Binding-site contacts:
Ligand atom O1 contacts residue ASP86 of chain 1.A at 2.6 Å (salt-bridge).
Ligand atom C7 contacts residue ALA48 of chain 1.A at 3.7 Å (hydrophobic).
Ligand atom O3 contacts residue GLY90 of chain 1.A at 3.6 Å.
Ligand atom O1 contacts residue ALA48 of chain 1.A at 3.2 Å.
Ligand atom C7 contacts residue ILE89 of chain 1.A at 3.8 Å (hydrophobic).
Ligand atom O2 contacts residue VAL179 of chain 1.A at 3.3 Å.
Ligand atom C14 contacts residue ASN44 of chain 1.A at 3.7 Å.
Ligand atom C12 contacts residue ASN44 of chain 1.A at 3.9 Å.
Ligand atom C4 contacts residue ALA48 of chain 1.A at 3.8 Å (hydrophobic).
Ligand atom C8 contacts residue ASN44 of chain 1.A at 3.5 Å.
Ligand atom C6 contacts residue ALA48 of chain 1.A at 3.8 Å (hydrophobic).
Ligand atom C13 contacts residue ASN44 of chain 1.A at 3.5 Å.
Ligand atom C14 contacts residue THR177 of chain 1.A at 3.9 Å.
Ligand atom O3 contacts residue MET91 of chain 1.A at 3.3 Å.
Ligand atom CL1 contacts residue PHE131 of chain 1.A at 3.5 Å.
Ligand atom C2 contacts residue LYS51 of chain 1.A at 3.5 Å.
Ligand atom C5 contacts residue ALA48 of chain 1.A at 3.8 Å (hydrophobic).
Ligand atom C18 contacts residue LEU100 of chain 1.A at 3.7 Å (hydrophobic).
Ligand atom O2 contacts residue ASN44 of chain 1.A at 3.7 Å.
Ligand atom O1 contacts residue SER45 of chain 1.A at 3.7 Å.
Ligand atom C3 contacts residue LYS51 of chain 1.A at 3.8 Å.
Ligand atom C4 contacts residue ASP47 of chain 1.A at 3.7 Å.
Ligand atom O4 contacts residue ASN44 of chain 1.A at 3.5 Å.
Ligand atom C3 contacts residue ILE89 of chain 1.A at 3.5 Å (hydrophobic).
Ligand atom C7 contacts residue GLY90 of chain 1.A at 3.5 Å.
Ligand atom C11 contacts residue MET91 of chain 1.A at 3.6 Å (hydrophobic).
Ligand atom O1 contacts residue ASN44 of chain 1.A at 3.8 Å.
Ligand atom N1 contacts residue ALA48 of chain 1.A at 3.5 Å.
Ligand atom O2 contacts residue LEU41 of chain 1.A at 3.3 Å.
Ligand atom C15 contacts residue THR177 of chain 1.A at 3.6 Å.
Ligand atom C14 contacts residue ASP86 of chain 1.A at 3.5 Å.
Ligand atom C9 contacts residue MET91 of chain 1.A at 3.9 Å (hydrophobic).
Ligand atom O3 contacts residue THR177 of chain 1.A at 2.6 Å (h-bond).
Ligand atom C10 contacts residue THR177 of chain 1.A at 3.7 Å.
Ligand atom O1 contacts residue THR177 of chain 1.A at 3.6 Å.
Ligand atom C9 contacts residue THR177 of chain 1.A at 3.5 Å.
Ligand atom CL1 contacts residue ASN44 of chain 1.A at 3.6 Å.
Ligand atom C8 contacts residue ALA48 of chain 1.A at 3.7 Å (hydrophobic).
Ligand atom C15 contacts residue ASP86 of chain 1.A at 3.5 Å.
Ligand atom C18 contacts residue MET91 of chain 1.A at 3.8 Å (hydrophobic).

A protein and the small-molecule ligand that binds it are described below.
Small molecule (SMILES): CCNC(=O)[C@H]1c2ccccc2CN1C(=O)c1cc(Cl)c(O)cc1O

Sequence of chain 1.A:
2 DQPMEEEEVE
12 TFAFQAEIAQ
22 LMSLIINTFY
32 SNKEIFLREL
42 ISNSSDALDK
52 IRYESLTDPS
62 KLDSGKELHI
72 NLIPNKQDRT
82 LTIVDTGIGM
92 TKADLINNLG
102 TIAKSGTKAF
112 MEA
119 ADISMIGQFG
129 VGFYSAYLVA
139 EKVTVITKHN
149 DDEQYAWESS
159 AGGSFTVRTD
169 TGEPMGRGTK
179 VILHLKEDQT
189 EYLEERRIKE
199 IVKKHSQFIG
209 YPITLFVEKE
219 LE